Binding-site contacts:
Ligand atom C6 contacts residue LYS129 of chain 1.A at 4.1 Å.
Ligand atom C7 contacts residue ASN119 of chain 1.A at 3.6 Å.
Ligand atom C6 contacts residue ASN119 of chain 1.A at 4.5 Å.
Ligand atom C4 contacts residue ASN119 of chain 1.A at 4.0 Å.
Ligand atom C1 contacts residue ASN119 of chain 1.A at 1.4 Å.
Ligand atom O6 contacts residue GLU128 of chain 1.A at 4.0 Å.
Ligand atom N2 contacts residue ASN119 of chain 1.A at 2.8 Å (h-bond).
Ligand atom C5 contacts residue GLU128 of chain 1.A at 4.4 Å.
Ligand atom O5 contacts residue ASN119 of chain 1.A at 2.1 Å (h-bond).
Ligand atom C5 contacts residue ASN119 of chain 1.A at 3.4 Å.
Ligand atom C6 contacts residue GLU128 of chain 1.A at 3.3 Å.
Ligand atom O7 contacts residue ASN119 of chain 1.A at 3.9 Å.
Ligand atom C3 contacts residue ASN119 of chain 1.A at 3.6 Å.
Ligand atom C2 contacts residue ASN119 of chain 1.A at 2.4 Å.
Ligand atom O5 contacts residue LYS129 of chain 1.A at 4.4 Å.
Ligand atom O5 contacts residue GLU128 of chain 1.A at 4.1 Å.

This small molecule binds to this protein.
Small molecule (SMILES): CC(=O)N[C@@H]1[C@@H](O)[C@H](O)[C@@H](CO)O[C@H]1O

Sequence of chain 1.A:
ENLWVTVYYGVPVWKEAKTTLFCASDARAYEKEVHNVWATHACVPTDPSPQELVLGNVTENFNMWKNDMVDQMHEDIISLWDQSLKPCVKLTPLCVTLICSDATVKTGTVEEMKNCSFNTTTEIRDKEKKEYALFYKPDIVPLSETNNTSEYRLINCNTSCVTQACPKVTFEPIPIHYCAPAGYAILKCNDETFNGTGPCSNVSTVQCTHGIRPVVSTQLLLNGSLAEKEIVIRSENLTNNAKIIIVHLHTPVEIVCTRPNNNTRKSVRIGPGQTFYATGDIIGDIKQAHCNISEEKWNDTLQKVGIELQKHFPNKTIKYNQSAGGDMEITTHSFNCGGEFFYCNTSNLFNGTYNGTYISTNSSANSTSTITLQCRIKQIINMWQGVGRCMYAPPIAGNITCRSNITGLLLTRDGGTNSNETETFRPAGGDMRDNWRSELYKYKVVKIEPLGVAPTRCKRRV